Sequence of chain 1.A:
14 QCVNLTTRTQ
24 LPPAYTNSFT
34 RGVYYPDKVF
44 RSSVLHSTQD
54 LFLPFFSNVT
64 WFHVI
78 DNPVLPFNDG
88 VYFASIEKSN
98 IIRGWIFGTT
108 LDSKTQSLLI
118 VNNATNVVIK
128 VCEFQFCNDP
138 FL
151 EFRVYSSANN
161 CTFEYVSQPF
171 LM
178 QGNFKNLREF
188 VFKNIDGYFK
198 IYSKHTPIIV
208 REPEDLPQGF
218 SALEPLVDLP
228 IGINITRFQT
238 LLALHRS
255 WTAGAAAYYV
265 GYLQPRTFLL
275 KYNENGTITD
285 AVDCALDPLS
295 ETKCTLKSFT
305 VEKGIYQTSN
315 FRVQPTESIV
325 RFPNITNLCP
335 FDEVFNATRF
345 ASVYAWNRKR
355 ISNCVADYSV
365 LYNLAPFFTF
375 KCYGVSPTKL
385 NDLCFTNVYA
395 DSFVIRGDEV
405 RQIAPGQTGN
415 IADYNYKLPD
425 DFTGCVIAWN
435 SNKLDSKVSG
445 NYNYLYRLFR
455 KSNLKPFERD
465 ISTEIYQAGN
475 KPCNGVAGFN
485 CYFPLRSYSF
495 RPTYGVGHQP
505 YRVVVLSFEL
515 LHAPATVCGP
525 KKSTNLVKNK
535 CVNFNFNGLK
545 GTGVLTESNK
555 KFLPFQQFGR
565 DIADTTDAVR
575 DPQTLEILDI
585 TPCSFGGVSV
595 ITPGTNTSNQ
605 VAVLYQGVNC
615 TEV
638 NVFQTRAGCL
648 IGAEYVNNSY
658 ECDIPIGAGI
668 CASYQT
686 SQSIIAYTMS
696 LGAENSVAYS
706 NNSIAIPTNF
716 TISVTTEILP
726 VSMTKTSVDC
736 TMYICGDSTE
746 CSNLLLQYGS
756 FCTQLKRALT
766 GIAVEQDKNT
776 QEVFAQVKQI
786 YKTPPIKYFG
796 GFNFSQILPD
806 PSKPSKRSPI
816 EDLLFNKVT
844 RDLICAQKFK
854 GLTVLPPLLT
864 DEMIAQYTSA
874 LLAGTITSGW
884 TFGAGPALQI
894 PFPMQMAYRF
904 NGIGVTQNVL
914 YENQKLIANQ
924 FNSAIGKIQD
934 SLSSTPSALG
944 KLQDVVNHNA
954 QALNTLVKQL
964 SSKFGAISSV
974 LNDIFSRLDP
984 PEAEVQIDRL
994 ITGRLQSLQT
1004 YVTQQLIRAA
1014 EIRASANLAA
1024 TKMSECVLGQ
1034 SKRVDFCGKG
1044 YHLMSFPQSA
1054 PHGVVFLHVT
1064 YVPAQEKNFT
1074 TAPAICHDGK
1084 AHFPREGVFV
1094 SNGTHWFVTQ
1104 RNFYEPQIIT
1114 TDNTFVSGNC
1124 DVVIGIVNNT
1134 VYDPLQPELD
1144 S

Binding-site contacts:
Ligand atom N2 contacts residue ASN714 of chain 1.A at 3.0 Å (h-bond).
Ligand atom O5 contacts residue ASN714 of chain 1.A at 2.3 Å (h-bond).
Ligand atom O5 contacts residue GLN1068 of chain 1.A at 4.2 Å.
Ligand atom C8 contacts residue ASN714 of chain 1.A at 4.0 Å.
Ligand atom C7 contacts residue ASN714 of chain 1.A at 3.4 Å.
Ligand atom C1 contacts residue GLN1068 of chain 1.A at 4.4 Å.
Ligand atom C4 contacts residue ASN714 of chain 1.A at 4.2 Å.
Ligand atom O6 contacts residue GLN1068 of chain 1.A at 4.5 Å.
Ligand atom C5 contacts residue LEU919 of chain 1.A at 4.2 Å (hydrophobic).
Ligand atom C3 contacts residue LEU919 of chain 1.A at 4.5 Å (hydrophobic).
Ligand atom C6 contacts residue GLN923 of chain 1.A at 3.9 Å.
Ligand atom C8 contacts residue THR713 of chain 1.A at 4.2 Å.
Ligand atom C2 contacts residue ASN714 of chain 1.A at 2.4 Å.
Ligand atom O5 contacts residue GLN923 of chain 1.A at 4.0 Å.
Ligand atom C5 contacts residue GLN923 of chain 1.A at 3.7 Å.
Ligand atom C3 contacts residue ASN714 of chain 1.A at 3.8 Å.
Ligand atom O7 contacts residue ASN714 of chain 1.A at 3.7 Å.
Ligand atom C7 contacts residue GLN1068 of chain 1.A at 4.4 Å.
Ligand atom C5 contacts residue ASN714 of chain 1.A at 3.6 Å.
Ligand atom O4 contacts residue LEU919 of chain 1.A at 4.3 Å.
Ligand atom C1 contacts residue LEU919 of chain 1.A at 4.1 Å (hydrophobic).
Ligand atom C1 contacts residue GLN923 of chain 1.A at 4.5 Å.
Ligand atom O7 contacts residue GLN1068 of chain 1.A at 3.7 Å.
Ligand atom C1 contacts residue ASN714 of chain 1.A at 1.4 Å.

The protein below binds the small molecule below.
Small molecule (SMILES): CC(=O)N[C@@H]1[C@@H](O)[C@H](O)[C@@H](CO)O[C@H]1O